Sequence of chain 1.A:
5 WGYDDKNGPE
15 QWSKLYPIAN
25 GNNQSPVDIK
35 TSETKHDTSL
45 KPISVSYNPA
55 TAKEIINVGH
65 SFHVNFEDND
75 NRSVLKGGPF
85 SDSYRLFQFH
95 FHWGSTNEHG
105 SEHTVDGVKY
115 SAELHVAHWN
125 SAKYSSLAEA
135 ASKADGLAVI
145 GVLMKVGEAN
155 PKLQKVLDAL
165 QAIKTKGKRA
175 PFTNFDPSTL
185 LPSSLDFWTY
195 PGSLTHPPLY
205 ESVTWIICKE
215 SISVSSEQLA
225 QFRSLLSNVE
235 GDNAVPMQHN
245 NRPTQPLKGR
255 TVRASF

Binding-site contacts:
Ligand atom O1 contacts residue TRP209 of chain 1.A at 3.6 Å.
Ligand atom C9 contacts residue PRO201 of chain 1.A at 4.0 Å (hydrophobic).
Ligand atom N1 contacts residue HIS119 of chain 1.A at 3.7 Å.
Ligand atom CU contacts residue HIS200 of chain 1.A at 2.4 Å.
Ligand atom C4 contacts residue LEU198 of chain 1.A at 3.9 Å (hydrophobic).
Ligand atom O1 contacts residue LEU198 of chain 1.A at 3.4 Å.
Ligand atom OXB contacts residue HIS200 of chain 1.A at 3.0 Å (h-bond).
Ligand atom C3 contacts residue HIS200 of chain 1.A at 3.7 Å.
Ligand atom N8 contacts residue PRO201 of chain 1.A at 3.9 Å.
Ligand atom N1 contacts residue HIS96 of chain 1.A at 3.4 Å (h-bond).
Ligand atom C3 contacts residue THR199 of chain 1.A at 3.9 Å.
Ligand atom O1 contacts residue THR199 of chain 1.A at 3.0 Å (h-bond).
Ligand atom C3 contacts residue LEU198 of chain 1.A at 3.6 Å (hydrophobic).
Ligand atom C1 contacts residue HIS200 of chain 1.A at 4.1 Å.
Ligand atom O2 contacts residue ZN1 of chain 1.C at 3.0 Å.
Ligand atom C13 contacts residue HIS67 of chain 1.A at 3.4 Å.
Ligand atom C9 contacts residue PRO202 of chain 1.A at 3.9 Å (hydrophobic).
Ligand atom OXA contacts residue GLN92 of chain 1.A at 3.3 Å (h-bond).
Ligand atom S contacts residue ZN1 of chain 1.C at 3.1 Å.
Ligand atom C1 contacts residue LEU198 of chain 1.A at 3.9 Å (hydrophobic).
Ligand atom S contacts residue HIS119 of chain 1.A at 4.1 Å.
Ligand atom O2 contacts residue HIS119 of chain 1.A at 3.6 Å.
Ligand atom C7 contacts residue LEU198 of chain 1.A at 4.1 Å (hydrophobic).
Ligand atom O1 contacts residue SER197 of chain 1.A at 4.0 Å.
Ligand atom C2 contacts residue HIS200 of chain 1.A at 3.4 Å.
Ligand atom S contacts residue HIS94 of chain 1.A at 4.1 Å.
Ligand atom N1 contacts residue THR199 of chain 1.A at 2.7 Å (h-bond).
Ligand atom OXC contacts residue PRO201 of chain 1.A at 3.5 Å (h-bond).
Ligand atom C5 contacts residue LEU198 of chain 1.A at 3.8 Å (hydrophobic).
Ligand atom C2 contacts residue LEU198 of chain 1.A at 3.8 Å (hydrophobic).
Ligand atom N1 contacts residue HIS94 of chain 1.A at 3.5 Å (h-bond).
Ligand atom N1 contacts residue ZN1 of chain 1.C at 2.1 Å.
Ligand atom S contacts residue THR199 of chain 1.A at 3.8 Å.
Ligand atom OXC contacts residue HIS200 of chain 1.A at 3.4 Å (h-bond).
Ligand atom N8 contacts residue HIS200 of chain 1.A at 3.5 Å (h-bond).
Ligand atom O1 contacts residue ZN1 of chain 1.C at 4.1 Å.
Ligand atom O2 contacts residue HIS94 of chain 1.A at 3.3 Å.
Ligand atom OXB contacts residue HIS67 of chain 1.A at 3.6 Å.
Ligand atom OXA contacts residue HIS67 of chain 1.A at 3.3 Å.
Ligand atom C6 contacts residue LEU198 of chain 1.A at 3.8 Å (hydrophobic).

A small-molecule ligand and the protein it binds are described below.
Small molecule (SMILES): NS(=O)(=O)c1ccc(C(=O)NCCN2CC(=O)O[Cu]OC(=O)C2)cc1